Sequence of chain 2.A:
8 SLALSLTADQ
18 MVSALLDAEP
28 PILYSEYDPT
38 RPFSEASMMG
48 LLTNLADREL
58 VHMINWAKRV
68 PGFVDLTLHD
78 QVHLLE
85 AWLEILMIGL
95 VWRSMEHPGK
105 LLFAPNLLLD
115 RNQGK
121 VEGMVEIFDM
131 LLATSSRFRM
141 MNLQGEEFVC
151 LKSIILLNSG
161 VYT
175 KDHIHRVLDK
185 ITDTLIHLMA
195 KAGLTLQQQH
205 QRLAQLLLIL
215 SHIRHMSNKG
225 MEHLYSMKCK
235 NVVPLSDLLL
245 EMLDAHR

Binding-site contacts:
Ligand atom C17 contacts residue HIS227 of chain 2.A at 3.6 Å.
Ligand atom C5 contacts residue PHE107 of chain 2.A at 3.9 Å (hydrophobic).
Ligand atom O17 contacts residue HIS227 of chain 2.A at 3.2 Å (h-bond).
Ligand atom C6 contacts residue LEU87 of chain 2.A at 4.3 Å (hydrophobic).
Ligand atom C15 contacts residue MET124 of chain 2.A at 3.9 Å (hydrophobic).
Ligand atom C4 contacts residue LEU90 of chain 2.A at 3.8 Å (hydrophobic).
Ligand atom C17 contacts residue MET46 of chain 2.A at 4.0 Å (hydrophobic).
Ligand atom O3 contacts residue GLU56 of chain 2.A at 2.3 Å (salt-bridge).
Ligand atom C7 contacts residue MET91 of chain 2.A at 4.0 Å (hydrophobic).
Ligand atom C18 contacts residue LEU228 of chain 2.A at 4.2 Å (hydrophobic).
Ligand atom C11 contacts residue ALA53 of chain 2.A at 4.1 Å (hydrophobic).
Ligand atom C11 contacts residue LEU49 of chain 2.A at 3.4 Å (hydrophobic).
Ligand atom C16 contacts residue GLY224 of chain 2.A at 4.0 Å.
Ligand atom C16 contacts residue MET124 of chain 2.A at 3.7 Å (hydrophobic).
Ligand atom C1 contacts residue ALA53 of chain 2.A at 4.0 Å (hydrophobic).
Ligand atom C2 contacts residue LEU49 of chain 2.A at 4.3 Å (hydrophobic).
Ligand atom O17 contacts residue MET46 of chain 2.A at 3.6 Å.
Ligand atom C1 contacts residue LEU49 of chain 2.A at 3.5 Å (hydrophobic).
Ligand atom C2 contacts residue ALA53 of chain 2.A at 4.0 Å (hydrophobic).
Ligand atom C16 contacts residue ILE127 of chain 2.A at 4.3 Å (hydrophobic).
Ligand atom O3 contacts residue LEU90 of chain 2.A at 4.1 Å.
Ligand atom C6 contacts residue MET91 of chain 2.A at 3.9 Å (hydrophobic).
Ligand atom C6 contacts residue PHE107 of chain 2.A at 4.2 Å (hydrophobic).
Ligand atom O17 contacts residue GLY224 of chain 2.A at 4.3 Å.
Ligand atom C2 contacts residue GLU56 of chain 2.A at 3.6 Å.
Ligand atom C15 contacts residue MET91 of chain 2.A at 4.0 Å (hydrophobic).
Ligand atom O3 contacts residue ARG97 of chain 2.A at 3.5 Å (salt-bridge).
Ligand atom C8 contacts residue LEU87 of chain 2.A at 4.2 Å (hydrophobic).
Ligand atom C3 contacts residue LEU90 of chain 2.A at 3.9 Å (hydrophobic).
Ligand atom C16 contacts residue HIS227 of chain 2.A at 3.5 Å.
Ligand atom C14 contacts residue MET124 of chain 2.A at 3.8 Å (hydrophobic).
Ligand atom C9 contacts residue LEU49 of chain 2.A at 4.3 Å (hydrophobic).
Ligand atom C3 contacts residue GLU56 of chain 2.A at 3.4 Å.
Ligand atom C10 contacts residue PHE107 of chain 2.A at 4.0 Å (hydrophobic).
Ligand atom C12 contacts residue LEU49 of chain 2.A at 3.9 Å (hydrophobic).
Ligand atom C2 contacts residue LEU52 of chain 2.A at 4.0 Å (hydrophobic).
Ligand atom O17 contacts residue LEU228 of chain 2.A at 3.4 Å.
Ligand atom C13 contacts residue MET124 of chain 2.A at 4.2 Å (hydrophobic).
Ligand atom C7 contacts residue PHE107 of chain 2.A at 4.0 Å (hydrophobic).
Ligand atom C17 contacts residue MET124 of chain 2.A at 3.6 Å (hydrophobic).

This small molecule binds to this protein.
Small molecule (SMILES): C[C@]12CC[C@@H]3c4ccc(O)cc4CC[C@H]3[C@@H]1CC[C@@H]2O